Binding-site contacts:
Ligand atom OAB contacts residue PHE125 of chain 1.B at 4.5 Å.
Ligand atom CAA contacts residue VAL189 of chain 1.B at 3.4 Å (hydrophobic).
Ligand atom CAG contacts residue ALA396 of chain 1.B at 4.3 Å (hydrophobic).
Ligand atom CAM contacts residue GLU397 of chain 1.B at 4.4 Å.
Ligand atom CAK contacts residue GLU397 of chain 1.B at 3.8 Å.
Ligand atom CAG contacts residue PHE92 of chain 1.B at 4.5 Å (hydrophobic).
Ligand atom OAB contacts residue ILE91 of chain 1.B at 4.3 Å.
Ligand atom CAE contacts residue PRO191 of chain 1.B at 4.2 Å (hydrophobic).
Ligand atom CAD contacts residue PHE92 of chain 1.B at 3.9 Å (hydrophobic).
Ligand atom CAA contacts residue TYR203 of chain 1.B at 3.8 Å (hydrophobic).
Ligand atom OAB contacts residue ALA396 of chain 1.B at 4.5 Å.
Ligand atom CAF contacts residue GLU397 of chain 1.B at 3.6 Å.
Ligand atom CAK contacts residue ILE124 of chain 1.B at 4.0 Å (hydrophobic).
Ligand atom OAC contacts residue GLU397 of chain 1.B at 3.8 Å.
Ligand atom CAF contacts residue PHE125 of chain 1.B at 4.5 Å (hydrophobic).
Ligand atom OAH contacts residue HIS144 of chain 1.B at 4.5 Å.
Ligand atom OAC contacts residue THR146 of chain 1.B at 3.5 Å.
Ligand atom CAJ contacts residue ILE124 of chain 1.B at 3.7 Å (hydrophobic).
Ligand atom CAN contacts residue GLU397 of chain 1.B at 4.2 Å.
Ligand atom CAF contacts residue ILE124 of chain 1.B at 4.2 Å (hydrophobic).
Ligand atom OAC contacts residue ILE124 of chain 1.B at 3.6 Å.
Ligand atom OAH contacts residue GLU397 of chain 1.B at 4.2 Å.
Ligand atom OAI contacts residue PHE125 of chain 1.B at 3.8 Å.
Ligand atom CAA contacts residue THR150 of chain 1.B at 4.2 Å.
Ligand atom CAA contacts residue GLU397 of chain 1.B at 3.8 Å.
Ligand atom CAL contacts residue ALA396 of chain 1.B at 3.8 Å (hydrophobic).
Ligand atom CAL contacts residue PHE125 of chain 1.B at 4.1 Å (hydrophobic).
Ligand atom CAG contacts residue GLU397 of chain 1.B at 4.2 Å.
Ligand atom OAC contacts residue HIS144 of chain 1.B at 4.3 Å.
Ligand atom OAI contacts residue ALA396 of chain 1.B at 3.8 Å.
Ligand atom CAM contacts residue ALA396 of chain 1.B at 3.7 Å (hydrophobic).
Ligand atom OAH contacts residue ILE124 of chain 1.B at 4.1 Å.
Ligand atom CAE contacts residue PHE92 of chain 1.B at 3.6 Å (hydrophobic).
Ligand atom CAN contacts residue PHE125 of chain 1.B at 4.1 Å (hydrophobic).
Ligand atom CAM contacts residue PHE92 of chain 1.B at 4.2 Å (hydrophobic).
Ligand atom CAN contacts residue ALA396 of chain 1.B at 3.6 Å (hydrophobic).
Ligand atom CAD contacts residue ALA396 of chain 1.B at 3.8 Å (hydrophobic).
Ligand atom CAE contacts residue ALA396 of chain 1.B at 3.8 Å (hydrophobic).
Ligand atom CAF contacts residue ALA396 of chain 1.B at 4.4 Å (hydrophobic).
Ligand atom CAJ contacts residue GLU397 of chain 1.B at 3.5 Å.

The small molecule below binds the protein below.
Small molecule (SMILES): COc1cc2ccc(=O)oc2cc1O

Sequence of chain 1.B:
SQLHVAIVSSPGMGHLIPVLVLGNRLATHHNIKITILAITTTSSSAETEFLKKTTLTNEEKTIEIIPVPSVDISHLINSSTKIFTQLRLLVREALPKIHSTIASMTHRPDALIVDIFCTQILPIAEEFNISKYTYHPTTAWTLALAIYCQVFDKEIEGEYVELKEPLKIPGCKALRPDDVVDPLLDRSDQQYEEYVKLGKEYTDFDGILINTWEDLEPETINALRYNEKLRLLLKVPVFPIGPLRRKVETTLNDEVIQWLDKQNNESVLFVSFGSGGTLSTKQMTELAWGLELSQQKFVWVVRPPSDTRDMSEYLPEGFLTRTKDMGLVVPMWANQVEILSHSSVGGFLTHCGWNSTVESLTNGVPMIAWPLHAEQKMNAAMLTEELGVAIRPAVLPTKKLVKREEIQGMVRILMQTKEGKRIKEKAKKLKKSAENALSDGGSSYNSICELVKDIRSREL